Binding-site contacts:
Ligand atom C4' contacts residue ASN27 of chain 1.A at 3.3 Å.
Ligand atom C6 contacts residue ASP129 of chain 1.A at 3.5 Å.
Ligand atom O2G contacts residue GLY70 of chain 1.A at 2.8 Å (h-bond).
Ligand atom O2B contacts residue LYS30 of chain 1.A at 3.6 Å (salt-bridge).
Ligand atom O2G contacts residue ASP26 of chain 1.A at 3.5 Å.
Ligand atom C6 contacts residue LYS127 of chain 1.A at 3.5 Å.
Ligand atom PB contacts residue LYS30 of chain 1.A at 3.6 Å.
Ligand atom O2A contacts residue THR32 of chain 1.A at 2.6 Å (h-bond).
Ligand atom C5' contacts residue ASN27 of chain 1.A at 3.3 Å.
Ligand atom O2A contacts residue THR31 of chain 1.A at 3.4 Å (h-bond).
Ligand atom C2 contacts residue ASP129 of chain 1.A at 3.5 Å.
Ligand atom O6 contacts residue LYS127 of chain 1.A at 3.4 Å.
Ligand atom O6 contacts residue ASP129 of chain 1.A at 3.4 Å (salt-bridge).
Ligand atom N1 contacts residue ASP129 of chain 1.A at 2.6 Å (salt-bridge).
Ligand atom N2 contacts residue LEU130 of chain 1.A at 3.4 Å.
Ligand atom O6 contacts residue LEU161 of chain 1.A at 3.2 Å (h-bond).
Ligand atom N7 contacts residue ASN126 of chain 1.A at 3.3 Å (h-bond).
Ligand atom PG contacts residue MG1 of chain 1.F at 3.2 Å.
Ligand atom N3B contacts residue MG1 of chain 1.F at 3.5 Å.
Ligand atom O3G contacts residue MG1 of chain 1.F at 1.9 Å.
Ligand atom O1A contacts residue ILE45 of chain 1.A at 3.4 Å.
Ligand atom N3B contacts residue ASN27 of chain 1.A at 3.0 Å (h-bond).
Ligand atom O6 contacts residue ALA160 of chain 1.A at 3.1 Å (h-bond).
Ligand atom O2B contacts residue THR31 of chain 1.A at 2.9 Å (h-bond).
Ligand atom O1B contacts residue LYS30 of chain 1.A at 2.8 Å (salt-bridge).
Ligand atom O1B contacts residue GLY29 of chain 1.A at 3.1 Å (h-bond).
Ligand atom O2A contacts residue GLY29 of chain 1.A at 3.5 Å.
Ligand atom PB contacts residue MG1 of chain 1.F at 3.3 Å.
Ligand atom N2 contacts residue ASP129 of chain 1.A at 2.8 Å (salt-bridge).
Ligand atom O1B contacts residue ALA28 of chain 1.A at 3.3 Å (h-bond).
Ligand atom O2B contacts residue MG1 of chain 1.F at 2.1 Å.
Ligand atom O5' contacts residue THR32 of chain 1.A at 3.6 Å (h-bond).
Ligand atom O4' contacts residue LYS127 of chain 1.A at 3.1 Å (salt-bridge).
Ligand atom C8 contacts residue THR32 of chain 1.A at 3.6 Å.
Ligand atom O2G contacts residue LYS30 of chain 1.A at 2.8 Å (salt-bridge).
Ligand atom O3G contacts residue THR48 of chain 1.A at 2.8 Å (h-bond).
Ligand atom O1G contacts residue ASP26 of chain 1.A at 3.5 Å.
Ligand atom O3A contacts residue GLY29 of chain 1.A at 3.1 Å (h-bond).
Ligand atom O6 contacts residue SER159 of chain 1.A at 3.4 Å (h-bond).
Ligand atom O6 contacts residue ASN126 of chain 1.A at 3.2 Å (h-bond).

This small molecule binds to this protein.
Small molecule (SMILES): Nc1nc2c(ncn2[C@@H]2O[C@H](CO[P](=O)(O)O[P](=O)(O)NP(=O)(O)O)[C@@H](O)[C@H]2O)c(=O)[nH]1

Sequence of chain 1.A:
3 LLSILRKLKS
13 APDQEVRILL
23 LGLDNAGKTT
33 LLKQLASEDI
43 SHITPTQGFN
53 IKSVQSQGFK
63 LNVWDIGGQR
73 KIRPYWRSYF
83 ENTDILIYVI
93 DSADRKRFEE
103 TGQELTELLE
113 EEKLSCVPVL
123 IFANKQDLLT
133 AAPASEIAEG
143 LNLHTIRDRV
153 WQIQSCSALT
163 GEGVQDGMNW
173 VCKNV